Sequence of chain 1.A:
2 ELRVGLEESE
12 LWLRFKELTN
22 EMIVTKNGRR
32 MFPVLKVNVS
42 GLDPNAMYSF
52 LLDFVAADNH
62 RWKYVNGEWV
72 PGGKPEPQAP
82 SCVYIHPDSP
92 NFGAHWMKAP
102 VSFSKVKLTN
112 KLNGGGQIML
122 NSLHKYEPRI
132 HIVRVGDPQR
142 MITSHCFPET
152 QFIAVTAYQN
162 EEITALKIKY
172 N

The protein below binds the small molecule below.
Small molecule (SMILES): Nc1cccc(OCc2ccccc2)c1

Binding-site contacts:
Ligand atom C2 contacts residue GLU2 of chain 1.A at 4.4 Å.
Ligand atom C3 contacts residue GLU2 of chain 1.A at 4.0 Å.
Ligand atom C3 contacts residue LEU3 of chain 1.A at 3.9 Å (hydrophobic).
Ligand atom C1 contacts residue LEU3 of chain 1.A at 4.1 Å (hydrophobic).
Ligand atom C6 contacts residue GLU2 of chain 1.A at 4.0 Å.
Ligand atom C2 contacts residue LEU3 of chain 1.A at 3.9 Å (hydrophobic).
Ligand atom N contacts residue LEU3 of chain 1.A at 4.0 Å.
Ligand atom O contacts residue GLU2 of chain 1.A at 2.9 Å (salt-bridge).
Ligand atom C4 contacts residue LEU3 of chain 1.A at 4.2 Å (hydrophobic).
Ligand atom C12 contacts residue LEU3 of chain 1.A at 4.3 Å (hydrophobic).
Ligand atom C5 contacts residue GLU2 of chain 1.A at 3.6 Å.
Ligand atom C contacts residue LEU3 of chain 1.A at 4.0 Å (hydrophobic).
Ligand atom C4 contacts residue GLU2 of chain 1.A at 4.0 Å.
Ligand atom N contacts residue MET142 of chain 1.A at 3.7 Å.
Ligand atom N contacts residue THR144 of chain 1.A at 3.8 Å.
Ligand atom C7 contacts residue GLU2 of chain 1.A at 3.5 Å.